Sequence of chain 2.B:
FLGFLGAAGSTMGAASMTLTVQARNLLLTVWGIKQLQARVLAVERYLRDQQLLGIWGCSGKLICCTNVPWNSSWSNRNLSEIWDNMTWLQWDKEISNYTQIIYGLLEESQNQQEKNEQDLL

This small molecule binds to this protein.
Small molecule (SMILES): CC(=O)N[C@@H]1[C@@H](O)[C@H](O)[C@@H](CO)O[C@H]1O

Binding-site contacts:
Ligand atom N2 contacts residue ASN114 of chain 2.B at 2.9 Å (h-bond).
Ligand atom C1 contacts residue ASN114 of chain 2.B at 1.4 Å.
Ligand atom C5 contacts residue ASN114 of chain 2.B at 3.7 Å.
Ligand atom C1 contacts residue ASP113 of chain 2.B at 4.4 Å.
Ligand atom C4 contacts residue ASN114 of chain 2.B at 4.2 Å.
Ligand atom O5 contacts residue ASN114 of chain 2.B at 2.4 Å (h-bond).
Ligand atom C3 contacts residue ASN114 of chain 2.B at 3.7 Å.
Ligand atom C8 contacts residue ASN114 of chain 2.B at 4.0 Å.
Ligand atom C7 contacts residue ASN114 of chain 2.B at 3.5 Å.
Ligand atom O5 contacts residue ASP113 of chain 2.B at 4.1 Å.
Ligand atom C2 contacts residue ASN114 of chain 2.B at 2.4 Å.
Ligand atom O7 contacts residue ASN114 of chain 2.B at 3.7 Å.